Sequence of chain 2.A:
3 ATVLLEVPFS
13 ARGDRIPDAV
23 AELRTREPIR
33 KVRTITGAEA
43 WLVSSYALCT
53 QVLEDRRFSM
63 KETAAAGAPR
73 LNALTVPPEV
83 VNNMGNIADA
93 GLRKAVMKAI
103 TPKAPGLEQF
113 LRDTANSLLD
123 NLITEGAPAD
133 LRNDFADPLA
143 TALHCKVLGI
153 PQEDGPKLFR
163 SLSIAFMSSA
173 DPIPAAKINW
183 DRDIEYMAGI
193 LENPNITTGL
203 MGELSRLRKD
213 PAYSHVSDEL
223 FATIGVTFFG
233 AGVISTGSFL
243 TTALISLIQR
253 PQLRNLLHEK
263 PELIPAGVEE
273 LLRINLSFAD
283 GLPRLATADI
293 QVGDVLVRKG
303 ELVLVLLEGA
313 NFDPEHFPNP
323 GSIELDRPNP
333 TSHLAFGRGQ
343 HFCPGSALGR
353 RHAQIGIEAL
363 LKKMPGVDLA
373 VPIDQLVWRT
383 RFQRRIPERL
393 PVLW

Binding-site contacts:
Ligand atom CD3 contacts residue PHE168 of chain 2.A at 3.8 Å (hydrophobic).
Ligand atom CE2 contacts residue GLN385 of chain 2.A at 4.1 Å.
Ligand atom CAA contacts residue VAL82 of chain 2.A at 3.4 Å (hydrophobic).
Ligand atom CB contacts residue VAL82 of chain 2.A at 4.2 Å (hydrophobic).
Ligand atom CA contacts residue VAL83 of chain 2.A at 3.9 Å (hydrophobic).
Ligand atom CE4 contacts residue THR77 of chain 2.A at 4.1 Å.
Ligand atom CZB contacts residue VAL78 of chain 2.A at 3.8 Å (hydrophobic).
Ligand atom CE4 contacts residue PHE168 of chain 2.A at 3.6 Å (hydrophobic).
Ligand atom CB contacts residue ASN85 of chain 2.A at 3.6 Å.
Ligand atom OB contacts residue HEM1 of chain 2.B at 3.5 Å.
Ligand atom CZB contacts residue PHE168 of chain 2.A at 3.6 Å (hydrophobic).
Ligand atom OHB contacts residue TRP182 of chain 2.A at 4.2 Å.
Ligand atom CE3 contacts residue PHE168 of chain 2.A at 3.7 Å (hydrophobic).
Ligand atom CD4 contacts residue PHE168 of chain 2.A at 3.7 Å (hydrophobic).
Ligand atom OA contacts residue VAL78 of chain 2.A at 3.9 Å.
Ligand atom CD1 contacts residue HEM1 of chain 2.B at 3.7 Å.
Ligand atom CGB contacts residue PHE168 of chain 2.A at 3.8 Å (hydrophobic).
Ligand atom CD4 contacts residue VAL78 of chain 2.A at 4.2 Å (hydrophobic).
Ligand atom OHB contacts residue PHE168 of chain 2.A at 4.0 Å.
Ligand atom CBA contacts residue VAL83 of chain 2.A at 4.1 Å (hydrophobic).
Ligand atom OA contacts residue VAL82 of chain 2.A at 3.6 Å.
Ligand atom CE1 contacts residue HEM1 of chain 2.B at 4.1 Å.
Ligand atom CBB contacts residue ALA233 of chain 2.A at 4.2 Å (hydrophobic).
Ligand atom CD3 contacts residue THR229 of chain 2.A at 3.6 Å.
Ligand atom CD3 contacts residue ALA233 of chain 2.A at 4.2 Å (hydrophobic).
Ligand atom CE4 contacts residue VAL78 of chain 2.A at 3.5 Å (hydrophobic).
Ligand atom CE3 contacts residue THR229 of chain 2.A at 3.9 Å.
Ligand atom OA contacts residue VAL83 of chain 2.A at 3.4 Å.
Ligand atom NA contacts residue ASN85 of chain 2.A at 3.5 Å.
Ligand atom NB contacts residue VAL82 of chain 2.A at 3.8 Å.
Ligand atom OHA contacts residue PHE168 of chain 2.A at 4.0 Å.
Ligand atom CAA contacts residue VAL83 of chain 2.A at 3.7 Å (hydrophobic).
Ligand atom OHA contacts residue ARG386 of chain 2.A at 3.5 Å (salt-bridge).
Ligand atom OHB contacts residue ALA167 of chain 2.A at 3.4 Å.
Ligand atom CAB contacts residue THR229 of chain 2.A at 4.2 Å.
Ligand atom CBA contacts residue MET62 of chain 2.A at 4.1 Å (hydrophobic).
Ligand atom OB contacts residue ASN85 of chain 2.A at 3.0 Å (h-bond).
Ligand atom OHB contacts residue VAL78 of chain 2.A at 3.9 Å.
Ligand atom NA contacts residue VAL82 of chain 2.A at 3.7 Å.
Ligand atom CA contacts residue VAL82 of chain 2.A at 3.4 Å (hydrophobic).

The small molecule below binds the protein below.
Small molecule (SMILES): O=C1N[C@@H](Cc2ccc(O)cc2)C(=O)N[C@H]1Cc1ccc(O)cc1